Binding-site contacts:
Ligand atom C3 contacts residue ILE62 of chain 1.A at 4.1 Å (hydrophobic).
Ligand atom C2 contacts residue VAL49 of chain 1.A at 3.8 Å (hydrophobic).
Ligand atom CT contacts residue ILE62 of chain 1.A at 4.3 Å (hydrophobic).
Ligand atom CT contacts residue PHE109 of chain 1.A at 4.1 Å (hydrophobic).
Ligand atom C3 contacts residue ILE170 of chain 1.A at 4.0 Å (hydrophobic).
Ligand atom C contacts residue ILE170 of chain 1.A at 4.0 Å (hydrophobic).
Ligand atom O1 contacts residue LYS64 of chain 1.A at 3.0 Å (salt-bridge).
Ligand atom C contacts residue ASP171 of chain 1.A at 3.4 Å.
Ligand atom C contacts residue LYS64 of chain 1.A at 3.8 Å.
Ligand atom C2 contacts residue PHE109 of chain 1.A at 3.4 Å (hydrophobic).
Ligand atom C3 contacts residue PHE109 of chain 1.A at 3.8 Å (hydrophobic).
Ligand atom O1 contacts residue ASP171 of chain 1.A at 3.3 Å.
Ligand atom O2 contacts residue LYS64 of chain 1.A at 4.2 Å.
Ligand atom O2 contacts residue ILE170 of chain 1.A at 3.7 Å.
Ligand atom C1 contacts residue ILE170 of chain 1.A at 3.4 Å (hydrophobic).
Ligand atom C contacts residue PHE109 of chain 1.A at 4.1 Å (hydrophobic).
Ligand atom O2 contacts residue PHE109 of chain 1.A at 3.7 Å.
Ligand atom CT contacts residue LYS64 of chain 1.A at 4.3 Å.
Ligand atom C2 contacts residue ILE62 of chain 1.A at 3.5 Å (hydrophobic).
Ligand atom C3 contacts residue VAL91 of chain 1.A at 3.5 Å (hydrophobic).
Ligand atom O2 contacts residue VAL91 of chain 1.A at 4.0 Å.
Ligand atom C2 contacts residue LYS64 of chain 1.A at 3.4 Å.
Ligand atom CT contacts residue VAL49 of chain 1.A at 4.5 Å (hydrophobic).
Ligand atom O2 contacts residue ASP171 of chain 1.A at 2.9 Å (salt-bridge).
Ligand atom CT contacts residue ILE170 of chain 1.A at 4.3 Å (hydrophobic).
Ligand atom C1 contacts residue VAL49 of chain 1.A at 3.8 Å (hydrophobic).

The protein below binds the small molecule below.
Small molecule (SMILES): CC(C)(C)C(=O)O

Sequence of chain 1.A:
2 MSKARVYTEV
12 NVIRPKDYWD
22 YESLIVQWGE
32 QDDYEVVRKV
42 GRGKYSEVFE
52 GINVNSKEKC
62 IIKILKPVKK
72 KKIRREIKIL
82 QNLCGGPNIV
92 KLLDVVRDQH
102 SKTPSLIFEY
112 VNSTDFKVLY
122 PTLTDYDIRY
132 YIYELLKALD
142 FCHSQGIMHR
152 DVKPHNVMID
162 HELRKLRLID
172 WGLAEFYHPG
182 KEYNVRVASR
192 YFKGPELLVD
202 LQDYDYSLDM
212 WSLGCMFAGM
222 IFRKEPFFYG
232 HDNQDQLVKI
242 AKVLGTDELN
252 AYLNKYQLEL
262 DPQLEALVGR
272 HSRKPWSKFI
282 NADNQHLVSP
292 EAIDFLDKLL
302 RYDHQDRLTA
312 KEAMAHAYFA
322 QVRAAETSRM